Sequence of chain 20.B:
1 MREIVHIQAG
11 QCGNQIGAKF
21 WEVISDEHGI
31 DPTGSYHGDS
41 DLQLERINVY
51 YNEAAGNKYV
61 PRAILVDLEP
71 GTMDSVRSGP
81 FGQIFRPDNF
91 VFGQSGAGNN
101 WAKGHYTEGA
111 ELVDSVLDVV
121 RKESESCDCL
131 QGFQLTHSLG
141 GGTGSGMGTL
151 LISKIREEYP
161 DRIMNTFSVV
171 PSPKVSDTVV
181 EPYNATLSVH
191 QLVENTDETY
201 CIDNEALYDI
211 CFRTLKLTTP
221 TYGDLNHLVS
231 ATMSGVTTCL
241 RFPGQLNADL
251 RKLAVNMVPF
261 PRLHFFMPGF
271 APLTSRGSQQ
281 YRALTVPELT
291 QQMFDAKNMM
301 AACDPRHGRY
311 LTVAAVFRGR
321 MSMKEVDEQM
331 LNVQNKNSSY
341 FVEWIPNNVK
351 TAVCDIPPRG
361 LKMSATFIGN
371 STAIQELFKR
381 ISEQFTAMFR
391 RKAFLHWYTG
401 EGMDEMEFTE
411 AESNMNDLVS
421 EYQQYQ

Sequence of chain 22.B:
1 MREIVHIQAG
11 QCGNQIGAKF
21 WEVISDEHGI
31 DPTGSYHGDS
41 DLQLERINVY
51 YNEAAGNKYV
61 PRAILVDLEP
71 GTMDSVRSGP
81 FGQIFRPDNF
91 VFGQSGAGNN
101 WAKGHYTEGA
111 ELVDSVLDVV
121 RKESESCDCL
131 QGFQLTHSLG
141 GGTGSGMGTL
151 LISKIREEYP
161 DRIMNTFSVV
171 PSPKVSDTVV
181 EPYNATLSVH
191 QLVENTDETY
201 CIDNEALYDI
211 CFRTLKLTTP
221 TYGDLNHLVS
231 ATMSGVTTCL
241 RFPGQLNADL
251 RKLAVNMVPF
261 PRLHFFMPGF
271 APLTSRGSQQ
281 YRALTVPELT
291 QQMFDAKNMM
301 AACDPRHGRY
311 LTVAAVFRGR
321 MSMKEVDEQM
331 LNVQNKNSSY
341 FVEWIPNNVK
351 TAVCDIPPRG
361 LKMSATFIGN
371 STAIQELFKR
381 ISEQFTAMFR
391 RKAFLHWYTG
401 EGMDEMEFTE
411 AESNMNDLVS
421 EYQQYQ

The protein below binds the small molecule below.
Small molecule (SMILES): CC[C@H](/C=C(/C)[C@@H]1C[C@@H](OC)C[C@H](O)C(C)(C)[C@@]2(O)O[C@@H](C[C@@H](OC)[C@H](O)C(=O)O1)C[C@@H](OC)[C@H]2O)CO

Binding-site contacts:
Ligand atom O2 contacts residue ALA296 of chain 20.B at 3.7 Å.
Ligand atom C18 contacts residue GLU125 of chain 22.B at 3.3 Å.
Ligand atom O11 contacts residue GLU125 of chain 22.B at 2.8 Å (salt-bridge).
Ligand atom O7 contacts residue ASP118 of chain 22.B at 3.6 Å.
Ligand atom C10 contacts residue GLU125 of chain 22.B at 3.8 Å.
Ligand atom O2 contacts residue ASP295 of chain 20.B at 2.8 Å (salt-bridge).
Ligand atom O24 contacts residue TYR310 of chain 20.B at 2.8 Å (h-bond).
Ligand atom C19 contacts residue LYS122 of chain 22.B at 3.8 Å.
Ligand atom C19 contacts residue GLU125 of chain 22.B at 3.7 Å.
Ligand atom O8 contacts residue ASP118 of chain 22.B at 2.7 Å (salt-bridge).
Ligand atom C7 contacts residue ASP118 of chain 22.B at 4.1 Å.
Ligand atom C24 contacts residue TYR310 of chain 20.B at 3.6 Å (hydrophobic).
Ligand atom C27 contacts residue VAL333 of chain 20.B at 3.8 Å (hydrophobic).
Ligand atom C20 contacts residue PHE294 of chain 20.B at 3.9 Å (hydrophobic).
Ligand atom O1 contacts residue ASP295 of chain 20.B at 3.7 Å.
Ligand atom C7 contacts residue LYS297 of chain 20.B at 3.5 Å.
Ligand atom C26 contacts residue PHE294 of chain 20.B at 3.9 Å (hydrophobic).
Ligand atom O7 contacts residue LYS297 of chain 20.B at 3.7 Å.
Ligand atom C18 contacts residue ARG121 of chain 22.B at 4.1 Å.
Ligand atom C1 contacts residue ASP295 of chain 20.B at 4.0 Å.
Ligand atom O1 contacts residue ALA296 of chain 20.B at 3.4 Å (h-bond).
Ligand atom O3 contacts residue ARG306 of chain 20.B at 3.2 Å (salt-bridge).
Ligand atom O2 contacts residue ARG306 of chain 20.B at 3.7 Å.
Ligand atom C8 contacts residue ASP118 of chain 22.B at 3.8 Å.
Ligand atom C2 contacts residue ASP295 of chain 20.B at 3.4 Å.
Ligand atom C24 contacts residue PHE294 of chain 20.B at 3.5 Å (hydrophobic).
Ligand atom C11 contacts residue GLU125 of chain 22.B at 3.9 Å.
Ligand atom C27 contacts residue PHE294 of chain 20.B at 4.1 Å (hydrophobic).
Ligand atom C27 contacts residue PHE341 of chain 20.B at 4.0 Å (hydrophobic).
Ligand atom O91 contacts residue ASP295 of chain 20.B at 3.6 Å.
Ligand atom C5 contacts residue LYS297 of chain 20.B at 3.7 Å.
Ligand atom C26 contacts residue TYR310 of chain 20.B at 3.8 Å (hydrophobic).
Ligand atom O1 contacts residue PHE294 of chain 20.B at 3.3 Å (h-bond).
Ligand atom C6 contacts residue ASP118 of chain 22.B at 3.2 Å.
Ligand atom C23 contacts residue PHE294 of chain 20.B at 3.6 Å (hydrophobic).
Ligand atom C22 contacts residue TYR340 of chain 20.B at 4.1 Å (hydrophobic).
Ligand atom C16 contacts residue ARG306 of chain 20.B at 3.6 Å.
Ligand atom C17 contacts residue LYS122 of chain 22.B at 3.6 Å.
Ligand atom O24 contacts residue PHE294 of chain 20.B at 2.9 Å (h-bond).
Ligand atom C6 contacts residue LYS297 of chain 20.B at 2.9 Å.